Binding-site contacts:
Ligand atom C1 contacts residue ASN219 of chain 1.A at 1.5 Å.
Ligand atom C7 contacts residue ASN219 of chain 1.A at 3.5 Å.
Ligand atom C2 contacts residue ASN219 of chain 1.A at 2.5 Å.
Ligand atom O5 contacts residue ASN219 of chain 1.A at 2.4 Å (h-bond).
Ligand atom C5 contacts residue ASN219 of chain 1.A at 3.7 Å.
Ligand atom N2 contacts residue ASN219 of chain 1.A at 2.9 Å (h-bond).
Ligand atom O7 contacts residue ASN219 of chain 1.A at 3.7 Å.
Ligand atom C3 contacts residue ASN219 of chain 1.A at 3.8 Å.
Ligand atom C4 contacts residue ASN219 of chain 1.A at 4.2 Å.

Sequence of chain 1.A:
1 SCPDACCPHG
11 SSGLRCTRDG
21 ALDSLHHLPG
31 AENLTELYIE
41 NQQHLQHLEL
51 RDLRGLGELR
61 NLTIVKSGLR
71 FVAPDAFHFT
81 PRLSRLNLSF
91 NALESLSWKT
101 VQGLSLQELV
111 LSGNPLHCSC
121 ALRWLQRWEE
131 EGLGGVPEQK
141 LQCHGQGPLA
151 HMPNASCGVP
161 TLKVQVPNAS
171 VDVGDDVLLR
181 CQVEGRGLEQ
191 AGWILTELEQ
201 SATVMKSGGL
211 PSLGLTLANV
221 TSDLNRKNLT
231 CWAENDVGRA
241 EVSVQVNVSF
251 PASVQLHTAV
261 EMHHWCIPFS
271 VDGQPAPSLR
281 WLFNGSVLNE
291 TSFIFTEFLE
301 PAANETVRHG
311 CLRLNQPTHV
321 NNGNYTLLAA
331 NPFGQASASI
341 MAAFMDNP

A protein and the small-molecule ligand that binds it are described below.
Small molecule (SMILES): CC(=O)N[C@@H]1[C@@H](O)[C@H](O)[C@@H](CO)O[C@H]1O